A protein and the small-molecule ligand that binds it are described below.
Small molecule (SMILES): OC[C@H]1O[C@@H](O)[C@H](O)[C@@H](O)[C@H]1O

Binding-site contacts:
Ligand atom C6 contacts residue SER238 of chain 1.C at 4.2 Å.
Ligand atom C3 contacts residue ASP108 of chain 1.C at 3.6 Å.
Ligand atom C1 contacts residue LEU237 of chain 1.C at 4.2 Å (hydrophobic).
Ligand atom C6 contacts residue TYR241 of chain 1.C at 3.5 Å (hydrophobic).
Ligand atom C6 contacts residue PHE150 of chain 1.C at 4.2 Å (hydrophobic).
Ligand atom O3 contacts residue ASN152 of chain 1.C at 3.1 Å (h-bond).
Ligand atom C5 contacts residue PHE150 of chain 1.C at 3.7 Å (hydrophobic).
Ligand atom O5 contacts residue LEU237 of chain 1.C at 3.7 Å.
Ligand atom O1 contacts residue LEU237 of chain 1.C at 3.8 Å.
Ligand atom O4 contacts residue ALA107 of chain 1.C at 3.8 Å.
Ligand atom O3 contacts residue GLY125 of chain 1.C at 3.9 Å.
Ligand atom C6 contacts residue GLY236 of chain 1.C at 4.1 Å.
Ligand atom C5 contacts residue LEU237 of chain 1.C at 4.0 Å (hydrophobic).
Ligand atom C4 contacts residue ALA107 of chain 1.C at 4.0 Å (hydrophobic).
Ligand atom O4 contacts residue GLY125 of chain 1.C at 4.4 Å.
Ligand atom O3 contacts residue GLY126 of chain 1.C at 3.0 Å (h-bond).
Ligand atom C4 contacts residue ASP108 of chain 1.C at 3.5 Å.
Ligand atom C4 contacts residue LEU237 of chain 1.C at 4.0 Å (hydrophobic).
Ligand atom O5 contacts residue SER238 of chain 1.C at 4.1 Å.
Ligand atom O6 contacts residue SER238 of chain 1.C at 3.2 Å (h-bond).
Ligand atom O3 contacts residue PHE150 of chain 1.C at 4.2 Å.
Ligand atom C3 contacts residue PHE150 of chain 1.C at 3.6 Å (hydrophobic).
Ligand atom O4 contacts residue ASP108 of chain 1.C at 2.7 Å (salt-bridge).
Ligand atom O2 contacts residue ASN152 of chain 1.C at 3.5 Å (h-bond).
Ligand atom C4 contacts residue GLY236 of chain 1.C at 4.3 Å.
Ligand atom C3 contacts residue ASN152 of chain 1.C at 3.5 Å.
Ligand atom C2 contacts residue ASN152 of chain 1.C at 4.1 Å.
Ligand atom C2 contacts residue LEU237 of chain 1.C at 4.2 Å (hydrophobic).
Ligand atom O6 contacts residue TYR241 of chain 1.C at 3.2 Å.
Ligand atom C4 contacts residue PHE150 of chain 1.C at 3.7 Å (hydrophobic).
Ligand atom O4 contacts residue GLY236 of chain 1.C at 3.2 Å.
Ligand atom C6 contacts residue ALA107 of chain 1.C at 4.2 Å (hydrophobic).
Ligand atom O3 contacts residue ASP108 of chain 1.C at 2.8 Å (salt-bridge).
Ligand atom C6 contacts residue LEU237 of chain 1.C at 3.8 Å (hydrophobic).
Ligand atom O4 contacts residue LEU237 of chain 1.C at 2.9 Å (h-bond).
Ligand atom C3 contacts residue GLY126 of chain 1.C at 4.3 Å.

Sequence of chain 1.C:
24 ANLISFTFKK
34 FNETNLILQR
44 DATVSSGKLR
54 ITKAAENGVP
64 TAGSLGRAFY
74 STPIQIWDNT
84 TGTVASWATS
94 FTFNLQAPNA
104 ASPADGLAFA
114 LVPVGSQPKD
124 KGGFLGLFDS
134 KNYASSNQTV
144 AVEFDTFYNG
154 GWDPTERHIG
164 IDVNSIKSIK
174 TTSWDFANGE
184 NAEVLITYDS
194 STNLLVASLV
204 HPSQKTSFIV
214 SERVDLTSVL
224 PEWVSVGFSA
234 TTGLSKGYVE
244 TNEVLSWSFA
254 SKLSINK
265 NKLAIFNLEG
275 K